Sequence of chain 1.B:
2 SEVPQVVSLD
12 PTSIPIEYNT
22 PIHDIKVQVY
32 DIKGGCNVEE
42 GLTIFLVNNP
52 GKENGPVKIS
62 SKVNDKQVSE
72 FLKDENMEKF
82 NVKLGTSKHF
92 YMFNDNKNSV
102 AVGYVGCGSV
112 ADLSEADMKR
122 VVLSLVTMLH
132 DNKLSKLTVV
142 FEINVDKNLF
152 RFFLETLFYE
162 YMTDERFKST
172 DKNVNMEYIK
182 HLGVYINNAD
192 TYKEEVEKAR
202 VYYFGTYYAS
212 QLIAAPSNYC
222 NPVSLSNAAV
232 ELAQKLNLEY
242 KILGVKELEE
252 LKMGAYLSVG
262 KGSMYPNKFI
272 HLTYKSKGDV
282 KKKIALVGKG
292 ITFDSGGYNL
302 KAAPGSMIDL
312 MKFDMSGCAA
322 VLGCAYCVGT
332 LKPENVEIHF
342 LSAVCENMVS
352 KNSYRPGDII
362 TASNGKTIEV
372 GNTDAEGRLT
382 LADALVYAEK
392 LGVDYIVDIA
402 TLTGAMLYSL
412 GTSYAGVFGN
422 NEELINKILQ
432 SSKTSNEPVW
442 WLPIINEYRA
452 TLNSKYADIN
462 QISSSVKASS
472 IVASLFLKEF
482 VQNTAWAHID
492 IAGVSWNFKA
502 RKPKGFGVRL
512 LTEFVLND

Binding-site contacts:
Ligand atom C08 contacts residue LEU403 of chain 1.B at 3.2 Å (hydrophobic).
Ligand atom O11 contacts residue LYS290 of chain 1.B at 2.7 Å (salt-bridge).
Ligand atom C09 contacts residue ZN1 of chain 1.T at 2.9 Å.
Ligand atom C21 contacts residue LEU408 of chain 1.B at 3.7 Å (hydrophobic).
Ligand atom O11 contacts residue ASP375 of chain 1.B at 3.2 Å (salt-bridge).
Ligand atom C14 contacts residue GLY405 of chain 1.B at 3.4 Å.
Ligand atom O12 contacts residue ZN1 of chain 1.T at 2.1 Å.
Ligand atom O12 contacts residue LYS302 of chain 1.B at 3.2 Å (salt-bridge).
Ligand atom N10 contacts residue LYS290 of chain 1.B at 3.4 Å (salt-bridge).
Ligand atom C09 contacts residue LEU403 of chain 1.B at 3.5 Å (hydrophobic).
Ligand atom O01 contacts residue THR404 of chain 1.B at 3.6 Å.
Ligand atom O11 contacts residue GLY378 of chain 1.B at 3.6 Å.
Ligand atom N10 contacts residue ZN1 of chain 1.T at 3.2 Å.
Ligand atom O01 contacts residue GLY405 of chain 1.B at 3.7 Å.
Ligand atom C19 contacts residue LEU408 of chain 1.B at 3.5 Å (hydrophobic).
Ligand atom C16 contacts residue GLY405 of chain 1.B at 3.5 Å.
Ligand atom N10 contacts residue LEU403 of chain 1.B at 2.9 Å (h-bond).
Ligand atom C15 contacts residue GLY405 of chain 1.B at 3.6 Å.
Ligand atom C13 contacts residue GLY405 of chain 1.B at 3.5 Å.
Ligand atom C09 contacts residue ASP375 of chain 1.B at 3.2 Å.
Ligand atom N10 contacts residue ZN1 of chain 1.S at 3.0 Å.
Ligand atom O12 contacts residue ASP375 of chain 1.B at 3.0 Å (salt-bridge).
Ligand atom C25 contacts residue GLY405 of chain 1.B at 3.7 Å.
Ligand atom O22 contacts residue LEU408 of chain 1.B at 3.3 Å.
Ligand atom O12 contacts residue ZN1 of chain 1.S at 3.4 Å.
Ligand atom C09 contacts residue ZN1 of chain 1.S at 3.6 Å.
Ligand atom N10 contacts residue CO31 of chain 1.R at 2.6 Å (h-bond).
Ligand atom O12 contacts residue ASP295 of chain 1.B at 2.9 Å (salt-bridge).
Ligand atom C14 contacts residue LEU403 of chain 1.B at 3.6 Å (hydrophobic).
Ligand atom C20 contacts residue LEU408 of chain 1.B at 3.6 Å (hydrophobic).
Ligand atom C19 contacts residue ALA493 of chain 1.B at 3.7 Å (hydrophobic).
Ligand atom C26 contacts residue GLY405 of chain 1.B at 3.7 Å.
Ligand atom C21 contacts residue PHE499 of chain 1.B at 3.4 Å (hydrophobic).
Ligand atom O11 contacts residue ZN1 of chain 1.T at 2.6 Å.
Ligand atom O11 contacts residue GLU377 of chain 1.B at 2.8 Å (salt-bridge).
Ligand atom O11 contacts residue ZN1 of chain 1.S at 2.0 Å.
Ligand atom N10 contacts residue ASP375 of chain 1.B at 3.3 Å (salt-bridge).
Ligand atom C18 contacts residue ALA493 of chain 1.B at 3.7 Å (hydrophobic).
Ligand atom O11 contacts residue CO31 of chain 1.R at 2.7 Å (h-bond).
Ligand atom O11 contacts residue ASP295 of chain 1.B at 3.4 Å (salt-bridge).

A protein and the small-molecule ligand that binds it are described below.
Small molecule (SMILES): CC(C)(C)C(=O)N[C@@H](C(=O)NO)c1ccc(-c2ccc(CO)cc2)cc1